Sequence of chain 1.A:
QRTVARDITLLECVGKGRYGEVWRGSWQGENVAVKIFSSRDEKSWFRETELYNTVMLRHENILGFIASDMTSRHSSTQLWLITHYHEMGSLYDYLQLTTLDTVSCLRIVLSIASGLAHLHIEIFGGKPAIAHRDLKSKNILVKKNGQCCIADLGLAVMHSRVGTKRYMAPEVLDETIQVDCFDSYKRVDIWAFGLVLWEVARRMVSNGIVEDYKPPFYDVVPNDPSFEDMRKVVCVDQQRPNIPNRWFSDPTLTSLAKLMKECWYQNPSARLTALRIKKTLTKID

Binding-site contacts:
Ligand atom N18 contacts residue LU81 of chain 1.J at 4.2 Å.
Ligand atom C23 contacts residue ARG4 of chain 1.A at 4.1 Å.
Ligand atom C09 contacts residue VAL6 of chain 1.A at 4.2 Å (hydrophobic).
Ligand atom C11 contacts residue LU81 of chain 1.J at 3.6 Å.
Ligand atom C14 contacts residue LU81 of chain 1.J at 4.2 Å.
Ligand atom C20 contacts residue EDO1 of chain 1.Q at 4.0 Å.
Ligand atom C27 contacts residue ARG8 of chain 1.A at 3.5 Å.
Ligand atom C04 contacts residue ALA7 of chain 1.A at 3.8 Å (hydrophobic).
Ligand atom C24 contacts residue VAL6 of chain 1.A at 4.0 Å (hydrophobic).
Ligand atom C12 contacts residue LU81 of chain 1.J at 3.5 Å.
Ligand atom C10 contacts residue LU81 of chain 1.J at 3.8 Å.
Ligand atom C22 contacts residue ARG4 of chain 1.A at 3.8 Å.
Ligand atom C30 contacts residue ARG8 of chain 1.A at 3.9 Å.
Ligand atom C19 contacts residue LU81 of chain 1.J at 3.9 Å.
Ligand atom C13 contacts residue LU81 of chain 1.J at 3.5 Å.
Ligand atom O02 contacts residue ILE10 of chain 1.A at 4.1 Å.
Ligand atom C05 contacts residue VAL6 of chain 1.A at 4.0 Å (hydrophobic).
Ligand atom C15 contacts residue LU81 of chain 1.J at 4.1 Å.
Ligand atom N08 contacts residue ALA7 of chain 1.A at 3.9 Å.
Ligand atom O28 contacts residue ARG8 of chain 1.A at 3.0 Å (salt-bridge).
Ligand atom C01 contacts residue TRP29 of chain 1.A at 3.7 Å (hydrophobic).
Ligand atom C29 contacts residue ARG8 of chain 1.A at 3.4 Å.
Ligand atom C26 contacts residue VAL6 of chain 1.A at 3.6 Å (hydrophobic).
Ligand atom C16 contacts residue ARG4 of chain 1.A at 3.7 Å.
Ligand atom C07 contacts residue ALA7 of chain 1.A at 3.4 Å (hydrophobic).
Ligand atom C32 contacts residue ALA69 of chain 1.A at 3.5 Å (hydrophobic).
Ligand atom N08 contacts residue VAL6 of chain 1.A at 3.8 Å.
Ligand atom C21 contacts residue EDO1 of chain 1.Q at 3.7 Å.
Ligand atom C09 contacts residue LU81 of chain 1.J at 3.5 Å.
Ligand atom C26 contacts residue ARG8 of chain 1.A at 3.9 Å.
Ligand atom C32 contacts residue ILE84 of chain 1.A at 4.1 Å (hydrophobic).
Ligand atom C22 contacts residue EDO1 of chain 1.Q at 3.7 Å.
Ligand atom C16 contacts residue LU81 of chain 1.J at 3.9 Å.
Ligand atom O31 contacts residue ARG8 of chain 1.A at 4.1 Å.
Ligand atom C06 contacts residue VAL6 of chain 1.A at 3.6 Å (hydrophobic).
Ligand atom C07 contacts residue VAL6 of chain 1.A at 3.5 Å (hydrophobic).
Ligand atom C05 contacts residue ALA7 of chain 1.A at 4.1 Å (hydrophobic).
Ligand atom C07 contacts residue TRP29 of chain 1.A at 3.8 Å (hydrophobic).
Ligand atom C04 contacts residue TRP29 of chain 1.A at 4.1 Å (hydrophobic).
Ligand atom C17 contacts residue LU81 of chain 1.J at 3.3 Å.

The small molecule below binds the protein below.
Small molecule (SMILES): COc1cc(-c2cncc(-c3ccc(C4CCN(C)CC4)cc3)c2C)cc(OC)c1OC